Binding-site contacts:
Ligand atom CAX contacts residue ALA46 of chain 1.B at 4.0 Å (hydrophobic).
Ligand atom CAG contacts residue LEU83 of chain 1.B at 3.4 Å (hydrophobic).
Ligand atom CAJ contacts residue LEU221 of chain 1.B at 3.9 Å (hydrophobic).
Ligand atom CAW contacts residue GLU49 of chain 1.B at 3.1 Å.
Ligand atom OAS contacts residue LEU221 of chain 1.B at 3.7 Å.
Ligand atom CAV contacts residue GLY217 of chain 1.B at 4.0 Å.
Ligand atom OAD contacts residue ARG90 of chain 1.B at 3.1 Å (salt-bridge).
Ligand atom CAB contacts residue PHE121 of chain 1.B at 3.7 Å (hydrophobic).
Ligand atom CAP contacts residue ALA46 of chain 1.B at 3.9 Å (hydrophobic).
Ligand atom CAE contacts residue ILE120 of chain 1.B at 4.0 Å (hydrophobic).
Ligand atom OAD contacts residue LEU83 of chain 1.B at 3.9 Å.
Ligand atom CAI contacts residue LEU221 of chain 1.B at 3.9 Å (hydrophobic).
Ligand atom CAQ contacts residue ALA46 of chain 1.B at 3.8 Å (hydrophobic).
Ligand atom CAI contacts residue MET39 of chain 1.B at 3.9 Å (hydrophobic).
Ligand atom CAQ contacts residue LEU236 of chain 1.B at 3.5 Å (hydrophobic).
Ligand atom CAH contacts residue GLU49 of chain 1.B at 3.2 Å.
Ligand atom CAA contacts residue TRP79 of chain 1.B at 3.5 Å (hydrophobic).
Ligand atom CAA contacts residue LEU221 of chain 1.B at 4.0 Å (hydrophobic).
Ligand atom CAB contacts residue PHE100 of chain 1.B at 3.4 Å (hydrophobic).
Ligand atom CAX contacts residue LEU221 of chain 1.B at 3.7 Å (hydrophobic).
Ligand atom CAV contacts residue ILE120 of chain 1.B at 3.7 Å (hydrophobic).
Ligand atom CAL contacts residue MET117 of chain 1.B at 3.9 Å (hydrophobic).
Ligand atom CAR contacts residue LEU124 of chain 1.B at 3.7 Å (hydrophobic).
Ligand atom CAJ contacts residue ALA46 of chain 1.B at 3.5 Å (hydrophobic).
Ligand atom OAS contacts residue THR43 of chain 1.B at 3.5 Å.
Ligand atom CAG contacts residue LEU87 of chain 1.B at 3.8 Å (hydrophobic).
Ligand atom CAF contacts residue MET117 of chain 1.B at 3.9 Å (hydrophobic).
Ligand atom OAC contacts residue GLY217 of chain 1.B at 3.4 Å (h-bond).
Ligand atom CAP contacts residue LEU80 of chain 1.B at 3.7 Å (hydrophobic).
Ligand atom CAA contacts residue LEU236 of chain 1.B at 3.5 Å (hydrophobic).
Ligand atom OAC contacts residue ILE120 of chain 1.B at 3.6 Å.
Ligand atom CAB contacts residue LEU124 of chain 1.B at 3.6 Å (hydrophobic).
Ligand atom OAC contacts residue HIS220 of chain 1.B at 3.1 Å.
Ligand atom CAE contacts residue GLY217 of chain 1.B at 3.6 Å.
Ligand atom CAO contacts residue LEU42 of chain 1.B at 3.9 Å (hydrophobic).
Ligand atom CAI contacts residue THR43 of chain 1.B at 4.0 Å.
Ligand atom OAD contacts residue GLU49 of chain 1.B at 2.4 Å (salt-bridge).
Ligand atom CAE contacts residue LEU221 of chain 1.B at 3.7 Å (hydrophobic).
Ligand atom OAC contacts residue LEU221 of chain 1.B at 3.8 Å.
Ligand atom CAV contacts residue LEU221 of chain 1.B at 3.9 Å (hydrophobic).

This small molecule binds to this protein.
Small molecule (SMILES): CCOc1ccc(/C(=C(/CC)c2ccc(O)cc2)c2ccc(O)cc2)cc1

Sequence of chain 1.B:
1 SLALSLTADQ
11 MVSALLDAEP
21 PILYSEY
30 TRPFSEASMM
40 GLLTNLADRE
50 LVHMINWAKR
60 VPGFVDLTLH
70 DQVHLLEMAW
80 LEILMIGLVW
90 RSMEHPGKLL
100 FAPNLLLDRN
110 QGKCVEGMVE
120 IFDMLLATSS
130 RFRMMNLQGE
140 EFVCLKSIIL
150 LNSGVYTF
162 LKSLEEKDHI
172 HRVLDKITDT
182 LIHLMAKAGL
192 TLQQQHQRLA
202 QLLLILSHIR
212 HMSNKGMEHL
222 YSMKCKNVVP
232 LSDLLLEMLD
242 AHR